Sequence of chain 1.C:
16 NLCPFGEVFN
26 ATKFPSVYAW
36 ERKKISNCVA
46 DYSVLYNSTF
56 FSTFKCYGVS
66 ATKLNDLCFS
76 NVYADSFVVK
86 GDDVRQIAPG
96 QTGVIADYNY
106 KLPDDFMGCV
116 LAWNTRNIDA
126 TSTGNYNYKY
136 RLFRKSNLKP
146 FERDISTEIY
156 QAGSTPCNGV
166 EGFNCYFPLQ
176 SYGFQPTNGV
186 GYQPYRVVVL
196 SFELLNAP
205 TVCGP

Binding-site contacts:
Ligand atom C7 contacts residue ASN25 of chain 1.C at 3.9 Å.
Ligand atom C8 contacts residue LEU50 of chain 1.C at 4.2 Å (hydrophobic).
Ligand atom C4 contacts residue ASN25 of chain 1.C at 4.2 Å.
Ligand atom C6 contacts residue VAL49 of chain 1.C at 4.4 Å (hydrophobic).
Ligand atom O7 contacts residue ASN25 of chain 1.C at 4.5 Å.
Ligand atom C8 contacts residue PHE20 of chain 1.C at 3.8 Å (hydrophobic).
Ligand atom C7 contacts residue VAL49 of chain 1.C at 4.4 Å (hydrophobic).
Ligand atom C8 contacts residue PHE24 of chain 1.C at 3.6 Å (hydrophobic).
Ligand atom C8 contacts residue GLY21 of chain 1.C at 3.6 Å.
Ligand atom C2 contacts residue ASN25 of chain 1.C at 2.5 Å.
Ligand atom O6 contacts residue VAL49 of chain 1.C at 3.3 Å.
Ligand atom O3 contacts residue VAL49 of chain 1.C at 3.1 Å.
Ligand atom C5 contacts residue ASN25 of chain 1.C at 3.7 Å.
Ligand atom O7 contacts residue GLY21 of chain 1.C at 3.9 Å.
Ligand atom C7 contacts residue GLY21 of chain 1.C at 3.7 Å.
Ligand atom O5 contacts residue VAL49 of chain 1.C at 4.4 Å.
Ligand atom N2 contacts residue ASN25 of chain 1.C at 2.9 Å (h-bond).
Ligand atom N2 contacts residue GLY21 of chain 1.C at 4.3 Å.
Ligand atom C1 contacts residue ASN25 of chain 1.C at 1.4 Å.
Ligand atom O7 contacts residue VAL49 of chain 1.C at 3.9 Å.
Ligand atom O5 contacts residue ASN25 of chain 1.C at 2.4 Å (h-bond).
Ligand atom C3 contacts residue ASN25 of chain 1.C at 3.8 Å.

This protein binds this small molecule.
Small molecule (SMILES): CC(=O)N[C@H]1[C@H](O[C@H]2[C@H](O)[C@@H](NC(C)=O)CO[C@@H]2CO)O[C@H](CO)[C@@H](O[C@@H]2O[C@H](CO)[C@@H](O)[C@H](O)[C@@H]2O)[C@@H]1O